This protein binds this small molecule.
Small molecule (SMILES): CC(=O)N[C@@H]1[C@@H](O)[C@H](O)[C@@H](CO)O[C@H]1O

Binding-site contacts:
Ligand atom O3 contacts residue ASN504 of chain 1.A at 4.4 Å.
Ligand atom C7 contacts residue ASP501 of chain 1.A at 4.2 Å.
Ligand atom C7 contacts residue ASN504 of chain 1.A at 3.5 Å.
Ligand atom N2 contacts residue ARG500 of chain 1.A at 3.3 Å.
Ligand atom C1 contacts residue ARG500 of chain 1.A at 3.6 Å.
Ligand atom C3 contacts residue ASN504 of chain 1.A at 3.8 Å.
Ligand atom O7 contacts residue ASN504 of chain 1.A at 4.4 Å.
Ligand atom C2 contacts residue ARG500 of chain 1.A at 4.1 Å.
Ligand atom C5 contacts residue ARG500 of chain 1.A at 4.2 Å.
Ligand atom O4 contacts residue ARG500 of chain 1.A at 3.1 Å (salt-bridge).
Ligand atom O5 contacts residue ASN504 of chain 1.A at 2.4 Å (h-bond).
Ligand atom C8 contacts residue ASN504 of chain 1.A at 3.4 Å.
Ligand atom C1 contacts residue ASN504 of chain 1.A at 1.4 Å.
Ligand atom N2 contacts residue ASN504 of chain 1.A at 3.0 Å (h-bond).
Ligand atom C5 contacts residue ASN504 of chain 1.A at 3.6 Å.
Ligand atom O4 contacts residue ASN504 of chain 1.A at 4.5 Å.
Ligand atom O7 contacts residue ASP501 of chain 1.A at 3.5 Å (salt-bridge).
Ligand atom C4 contacts residue ASN504 of chain 1.A at 4.1 Å.
Ligand atom O7 contacts residue ARG500 of chain 1.A at 3.2 Å.
Ligand atom C4 contacts residue ARG500 of chain 1.A at 4.2 Å.
Ligand atom C2 contacts residue ASN504 of chain 1.A at 2.4 Å.
Ligand atom C7 contacts residue ARG500 of chain 1.A at 3.5 Å.

Sequence of chain 1.A:
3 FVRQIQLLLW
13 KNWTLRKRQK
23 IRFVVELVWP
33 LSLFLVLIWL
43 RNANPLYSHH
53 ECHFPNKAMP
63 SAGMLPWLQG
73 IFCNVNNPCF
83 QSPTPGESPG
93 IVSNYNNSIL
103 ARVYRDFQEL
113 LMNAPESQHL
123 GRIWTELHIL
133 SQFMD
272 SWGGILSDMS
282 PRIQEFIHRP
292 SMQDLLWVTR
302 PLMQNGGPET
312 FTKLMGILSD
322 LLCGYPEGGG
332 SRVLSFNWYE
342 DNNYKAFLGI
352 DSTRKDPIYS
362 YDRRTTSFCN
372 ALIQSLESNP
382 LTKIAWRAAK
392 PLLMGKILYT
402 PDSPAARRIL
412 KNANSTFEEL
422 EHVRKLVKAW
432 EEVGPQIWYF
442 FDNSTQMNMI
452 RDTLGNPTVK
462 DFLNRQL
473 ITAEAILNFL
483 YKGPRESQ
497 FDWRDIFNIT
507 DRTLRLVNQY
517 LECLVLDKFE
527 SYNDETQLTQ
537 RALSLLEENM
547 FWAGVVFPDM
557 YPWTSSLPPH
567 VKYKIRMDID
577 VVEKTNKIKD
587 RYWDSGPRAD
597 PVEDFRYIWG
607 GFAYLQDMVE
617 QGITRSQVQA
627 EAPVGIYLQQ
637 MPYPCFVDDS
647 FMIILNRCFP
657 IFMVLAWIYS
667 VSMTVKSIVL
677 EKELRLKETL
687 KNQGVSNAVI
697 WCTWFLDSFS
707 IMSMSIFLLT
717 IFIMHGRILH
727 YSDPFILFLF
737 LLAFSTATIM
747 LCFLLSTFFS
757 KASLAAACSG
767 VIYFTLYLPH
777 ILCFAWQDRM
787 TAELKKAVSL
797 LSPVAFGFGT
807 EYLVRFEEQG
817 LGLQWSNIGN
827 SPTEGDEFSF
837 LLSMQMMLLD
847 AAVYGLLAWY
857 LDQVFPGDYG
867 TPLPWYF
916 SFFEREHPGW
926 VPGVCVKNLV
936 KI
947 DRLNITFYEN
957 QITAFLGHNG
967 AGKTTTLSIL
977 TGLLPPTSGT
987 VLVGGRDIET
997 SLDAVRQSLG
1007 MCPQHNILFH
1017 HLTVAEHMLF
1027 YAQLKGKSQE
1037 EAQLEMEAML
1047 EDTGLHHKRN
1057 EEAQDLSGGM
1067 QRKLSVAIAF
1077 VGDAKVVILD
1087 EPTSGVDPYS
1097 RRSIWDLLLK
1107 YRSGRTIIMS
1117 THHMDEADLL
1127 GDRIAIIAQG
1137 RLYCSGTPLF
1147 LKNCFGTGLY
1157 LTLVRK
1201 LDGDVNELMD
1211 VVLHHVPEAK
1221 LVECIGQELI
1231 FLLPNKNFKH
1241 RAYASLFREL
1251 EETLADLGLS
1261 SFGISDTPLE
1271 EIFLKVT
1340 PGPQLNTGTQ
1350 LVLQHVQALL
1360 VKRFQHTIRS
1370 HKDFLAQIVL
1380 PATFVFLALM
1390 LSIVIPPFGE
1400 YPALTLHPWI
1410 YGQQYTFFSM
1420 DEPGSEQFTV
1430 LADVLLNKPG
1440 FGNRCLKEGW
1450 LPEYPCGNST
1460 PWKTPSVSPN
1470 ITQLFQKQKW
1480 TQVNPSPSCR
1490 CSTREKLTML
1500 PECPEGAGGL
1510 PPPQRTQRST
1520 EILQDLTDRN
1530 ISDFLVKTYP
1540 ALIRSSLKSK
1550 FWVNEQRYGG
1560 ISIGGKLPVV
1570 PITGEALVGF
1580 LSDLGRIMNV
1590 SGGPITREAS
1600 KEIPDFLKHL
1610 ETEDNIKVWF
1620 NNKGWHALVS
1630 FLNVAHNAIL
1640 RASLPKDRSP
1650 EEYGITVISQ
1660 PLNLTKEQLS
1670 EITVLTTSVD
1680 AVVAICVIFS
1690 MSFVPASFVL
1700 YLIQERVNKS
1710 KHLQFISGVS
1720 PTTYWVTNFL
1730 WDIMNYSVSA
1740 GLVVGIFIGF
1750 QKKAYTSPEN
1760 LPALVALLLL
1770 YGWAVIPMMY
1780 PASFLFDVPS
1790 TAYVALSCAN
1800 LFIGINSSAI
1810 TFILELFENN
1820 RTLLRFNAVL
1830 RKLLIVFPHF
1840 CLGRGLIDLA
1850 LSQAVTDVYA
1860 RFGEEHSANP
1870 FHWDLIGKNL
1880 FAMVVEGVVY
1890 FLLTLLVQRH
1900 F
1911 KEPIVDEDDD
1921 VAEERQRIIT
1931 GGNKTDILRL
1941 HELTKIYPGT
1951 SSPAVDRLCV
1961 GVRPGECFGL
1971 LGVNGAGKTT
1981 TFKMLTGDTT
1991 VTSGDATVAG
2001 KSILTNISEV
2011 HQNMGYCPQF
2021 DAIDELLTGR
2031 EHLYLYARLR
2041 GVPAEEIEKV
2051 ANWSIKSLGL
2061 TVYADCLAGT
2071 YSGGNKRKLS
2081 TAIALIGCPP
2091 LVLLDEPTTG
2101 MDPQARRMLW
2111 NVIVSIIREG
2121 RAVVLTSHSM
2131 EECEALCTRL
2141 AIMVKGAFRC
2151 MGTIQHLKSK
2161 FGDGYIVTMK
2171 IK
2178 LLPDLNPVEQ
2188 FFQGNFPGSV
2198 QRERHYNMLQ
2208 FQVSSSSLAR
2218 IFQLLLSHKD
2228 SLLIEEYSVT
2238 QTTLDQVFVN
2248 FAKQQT